Sequence of chain 1.A:
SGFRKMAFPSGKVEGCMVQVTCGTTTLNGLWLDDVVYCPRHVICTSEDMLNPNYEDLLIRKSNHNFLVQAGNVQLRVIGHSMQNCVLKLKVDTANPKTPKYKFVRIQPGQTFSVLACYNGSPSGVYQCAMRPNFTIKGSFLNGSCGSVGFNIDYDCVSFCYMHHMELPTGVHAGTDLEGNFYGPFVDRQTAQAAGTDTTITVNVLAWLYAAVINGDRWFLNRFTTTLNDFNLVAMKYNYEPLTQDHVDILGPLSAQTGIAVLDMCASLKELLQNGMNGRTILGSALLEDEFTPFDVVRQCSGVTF

A small-molecule ligand and the protein it binds are described below.
Small molecule (SMILES): C=CC(=O)N(C)Cc1nc(C(F)(F)F)cs1

Binding-site contacts:
Ligand atom C07 contacts residue HIS41 of chain 1.A at 3.4 Å.
Ligand atom C03 contacts residue ASN142 of chain 1.A at 3.9 Å.
Ligand atom F03 contacts residue MET49 of chain 1.A at 4.2 Å.
Ligand atom C09 contacts residue ARG188 of chain 1.A at 4.2 Å.
Ligand atom C09 contacts residue HIS41 of chain 1.A at 4.3 Å.
Ligand atom F03 contacts residue GLN189 of chain 1.A at 3.2 Å.
Ligand atom F02 contacts residue MET49 of chain 1.A at 3.6 Å.
Ligand atom F02 contacts residue ASP187 of chain 1.A at 3.7 Å.
Ligand atom F01 contacts residue ASP187 of chain 1.A at 3.7 Å.
Ligand atom F02 contacts residue HIS41 of chain 1.A at 3.9 Å.
Ligand atom F01 contacts residue ARG188 of chain 1.A at 3.9 Å.
Ligand atom O01 contacts residue GLY143 of chain 1.A at 3.0 Å (h-bond).
Ligand atom C02 contacts residue HIS164 of chain 1.A at 3.3 Å.
Ligand atom C03 contacts residue CYS145 of chain 1.A at 2.9 Å (hydrophobic).
Ligand atom C01 contacts residue HIS164 of chain 1.A at 3.1 Å.
Ligand atom C09 contacts residue ASP187 of chain 1.A at 4.2 Å.
Ligand atom F02 contacts residue TYR54 of chain 1.A at 3.9 Å.
Ligand atom C01 contacts residue HIS163 of chain 1.A at 4.0 Å.
Ligand atom O01 contacts residue CYS145 of chain 1.A at 2.8 Å (h-bond).
Ligand atom C02 contacts residue CYS145 of chain 1.A at 2.6 Å (hydrophobic).
Ligand atom F02 contacts residue ARG188 of chain 1.A at 4.0 Å.
Ligand atom N01 contacts residue CYS145 of chain 1.A at 4.2 Å.
Ligand atom C05 contacts residue ASN142 of chain 1.A at 4.3 Å.
Ligand atom F03 contacts residue ASP187 of chain 1.A at 4.3 Å.
Ligand atom N01 contacts residue ASN142 of chain 1.A at 3.6 Å (h-bond).
Ligand atom C04 contacts residue ASN142 of chain 1.A at 3.3 Å.
Ligand atom C09 contacts residue MET49 of chain 1.A at 4.4 Å (hydrophobic).
Ligand atom F01 contacts residue HIS41 of chain 1.A at 3.8 Å.
Ligand atom F03 contacts residue ARG188 of chain 1.A at 3.3 Å.
Ligand atom F01 contacts residue MET165 of chain 1.A at 3.1 Å.
Ligand atom C07 contacts residue MET49 of chain 1.A at 3.4 Å (hydrophobic).
Ligand atom C03 contacts residue GLY143 of chain 1.A at 4.1 Å.
Ligand atom S01 contacts residue HIS41 of chain 1.A at 3.7 Å.
Ligand atom C09 contacts residue MET165 of chain 1.A at 4.1 Å (hydrophobic).
Ligand atom F03 contacts residue MET165 of chain 1.A at 3.5 Å.
Ligand atom C08 contacts residue MET49 of chain 1.A at 4.0 Å (hydrophobic).
Ligand atom S01 contacts residue MET49 of chain 1.A at 3.7 Å.
Ligand atom C01 contacts residue CYS145 of chain 1.A at 1.8 Å (hydrophobic).
Ligand atom O01 contacts residue ASN142 of chain 1.A at 3.5 Å.
Ligand atom C08 contacts residue HIS41 of chain 1.A at 4.2 Å.